Sequence of chain 31.E:
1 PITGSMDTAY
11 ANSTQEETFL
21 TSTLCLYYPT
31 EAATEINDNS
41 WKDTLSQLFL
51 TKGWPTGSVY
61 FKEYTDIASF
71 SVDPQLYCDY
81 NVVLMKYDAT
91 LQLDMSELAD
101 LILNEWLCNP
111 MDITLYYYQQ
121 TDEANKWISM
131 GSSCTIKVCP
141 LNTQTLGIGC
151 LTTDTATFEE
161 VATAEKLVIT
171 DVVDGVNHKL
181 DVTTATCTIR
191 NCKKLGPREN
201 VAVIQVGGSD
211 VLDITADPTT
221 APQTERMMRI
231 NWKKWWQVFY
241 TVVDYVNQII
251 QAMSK

The small molecule below binds the protein below.
Small molecule (SMILES): CC(=O)N[C@H]1[C@H](O[C@H]2[C@H](O)[C@@H](NC(C)=O)CO[C@@H]2CO)O[C@H](CO)[C@@H](O)[C@@H]1O

Binding-site contacts:
Ligand atom C7 contacts residue ASN12 of chain 31.E at 3.9 Å.
Ligand atom C1 contacts residue ASN12 of chain 31.E at 2.2 Å.
Ligand atom C2 contacts residue ASN12 of chain 31.E at 3.3 Å.
Ligand atom C5 contacts residue ASN12 of chain 31.E at 4.1 Å.
Ligand atom O7 contacts residue ASN12 of chain 31.E at 3.6 Å.
Ligand atom O5 contacts residue ASN12 of chain 31.E at 2.7 Å (h-bond).
Ligand atom N2 contacts residue ASN12 of chain 31.E at 3.8 Å.